This small molecule binds to this protein.
Small molecule (SMILES): N[C@@H](Cc1c[nH]c2ccccc12)C(=O)O

Sequence of chain 1.F:
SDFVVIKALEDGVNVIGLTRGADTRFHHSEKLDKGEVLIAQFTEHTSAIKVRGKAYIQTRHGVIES

Binding-site contacts:
Ligand atom N contacts residue THR28 of chain 1.E at 2.7 Å (h-bond).
Ligand atom CB contacts residue THR23 of chain 1.E at 3.7 Å.
Ligand atom C contacts residue THR50 of chain 1.F at 3.9 Å.
Ligand atom CZ2 contacts residue ILE53 of chain 1.F at 3.9 Å (hydrophobic).
Ligand atom CD1 contacts residue THR47 of chain 1.F at 3.8 Å.
Ligand atom C contacts residue THR47 of chain 1.F at 3.5 Å.
Ligand atom NE1 contacts residue ALA44 of chain 1.F at 3.9 Å.
Ligand atom CE3 contacts residue HIS32 of chain 1.F at 4.0 Å.
Ligand atom CH2 contacts residue GLY21 of chain 1.F at 3.5 Å.
Ligand atom O contacts residue SER51 of chain 1.E at 3.0 Å (h-bond).
Ligand atom CE2 contacts residue GLN45 of chain 1.F at 3.9 Å.
Ligand atom O contacts residue GLY25 of chain 1.E at 3.0 Å (h-bond).
Ligand atom CZ2 contacts residue ALA44 of chain 1.F at 3.9 Å (hydrophobic).
Ligand atom CE3 contacts residue HIS31 of chain 1.F at 3.7 Å.
Ligand atom OXT contacts residue HIS49 of chain 1.F at 3.8 Å.
Ligand atom CA contacts residue THR23 of chain 1.E at 3.8 Å.
Ligand atom CA contacts residue THR28 of chain 1.E at 3.1 Å.
Ligand atom N contacts residue THR23 of chain 1.E at 2.9 Å (h-bond).
Ligand atom N contacts residue ASP27 of chain 1.E at 3.0 Å (salt-bridge).
Ligand atom CD2 contacts residue THR50 of chain 1.F at 4.0 Å.
Ligand atom C contacts residue SER51 of chain 1.E at 3.6 Å.
Ligand atom CZ3 contacts residue GLY21 of chain 1.F at 3.6 Å.
Ligand atom CD1 contacts residue GLN45 of chain 1.F at 3.5 Å.
Ligand atom O contacts residue THR23 of chain 1.E at 4.0 Å.
Ligand atom OXT contacts residue THR47 of chain 1.F at 2.5 Å (h-bond).
Ligand atom CA contacts residue GLY25 of chain 1.E at 3.5 Å.
Ligand atom CZ3 contacts residue HIS32 of chain 1.F at 4.0 Å.
Ligand atom CB contacts residue THR28 of chain 1.E at 3.5 Å.
Ligand atom NE1 contacts residue GLN45 of chain 1.F at 2.8 Å (h-bond).
Ligand atom C contacts residue GLY25 of chain 1.E at 3.4 Å.
Ligand atom OXT contacts residue GLY25 of chain 1.E at 3.9 Å.
Ligand atom O contacts residue THR47 of chain 1.F at 3.6 Å.
Ligand atom CG contacts residue SER51 of chain 1.E at 3.9 Å.
Ligand atom OXT contacts residue THR50 of chain 1.F at 2.9 Å (h-bond).
Ligand atom CZ2 contacts residue THR50 of chain 1.F at 3.9 Å.
Ligand atom O contacts residue ARG24 of chain 1.E at 3.5 Å.
Ligand atom N contacts residue GLY25 of chain 1.E at 2.8 Å (h-bond).
Ligand atom CB contacts residue SER51 of chain 1.E at 3.4 Å.
Ligand atom CD1 contacts residue SER51 of chain 1.E at 3.5 Å.
Ligand atom CA contacts residue SER51 of chain 1.E at 4.0 Å.

Sequence of chain 1.E:
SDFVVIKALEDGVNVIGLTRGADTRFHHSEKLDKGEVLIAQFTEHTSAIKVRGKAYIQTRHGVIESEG